The small molecule below binds the protein below.
Small molecule (SMILES): CC(=O)N[C@H]1[C@H](O[C@H]2[C@H](O)[C@@H](NC(C)=O)CO[C@@H]2CO)O[C@H](CO)[C@@H](O)[C@@H]1O

Binding-site contacts:
Ligand atom O5 contacts residue ASN19 of chain 16.S at 2.2 Å (h-bond).
Ligand atom C6 contacts residue ASN19 of chain 16.S at 4.1 Å.
Ligand atom C1 contacts residue ASN19 of chain 16.S at 1.9 Å.
Ligand atom C8 contacts residue TYR17 of chain 16.S at 4.2 Å (hydrophobic).
Ligand atom O6 contacts residue ASN19 of chain 16.S at 4.4 Å.
Ligand atom C3 contacts residue ASN19 of chain 16.S at 4.4 Å.
Ligand atom N2 contacts residue ASN19 of chain 16.S at 4.1 Å.
Ligand atom C5 contacts residue ASN19 of chain 16.S at 3.4 Å.
Ligand atom C2 contacts residue ASN19 of chain 16.S at 3.4 Å.

Sequence of chain 16.S:
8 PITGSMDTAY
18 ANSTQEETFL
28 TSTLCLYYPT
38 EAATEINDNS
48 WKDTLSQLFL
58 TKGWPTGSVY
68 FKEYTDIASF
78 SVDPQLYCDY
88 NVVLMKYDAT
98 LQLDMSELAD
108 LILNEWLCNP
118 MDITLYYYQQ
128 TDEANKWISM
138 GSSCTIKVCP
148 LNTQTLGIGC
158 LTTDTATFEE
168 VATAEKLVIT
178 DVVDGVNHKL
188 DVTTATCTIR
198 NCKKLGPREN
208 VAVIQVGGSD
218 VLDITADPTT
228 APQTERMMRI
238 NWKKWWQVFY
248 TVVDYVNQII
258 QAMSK